Sequence of chain 1.C:
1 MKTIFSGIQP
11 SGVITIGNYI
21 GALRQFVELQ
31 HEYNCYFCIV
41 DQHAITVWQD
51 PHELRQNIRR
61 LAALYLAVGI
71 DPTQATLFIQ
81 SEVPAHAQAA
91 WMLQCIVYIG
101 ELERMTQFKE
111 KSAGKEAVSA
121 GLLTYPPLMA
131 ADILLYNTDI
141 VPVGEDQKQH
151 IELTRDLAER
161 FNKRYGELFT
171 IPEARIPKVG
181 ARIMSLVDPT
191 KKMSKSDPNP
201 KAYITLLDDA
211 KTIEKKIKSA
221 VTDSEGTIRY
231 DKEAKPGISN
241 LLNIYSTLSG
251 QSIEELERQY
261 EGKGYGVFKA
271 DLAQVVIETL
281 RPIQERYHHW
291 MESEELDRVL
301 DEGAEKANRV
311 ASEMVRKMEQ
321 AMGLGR

This small molecule binds to this protein.
Small molecule (SMILES): N[C@@H](Cc1c[nH]c2ccccc12)C(=O)O

Binding-site contacts:
Ligand atom CE2 contacts residue GLY7 of chain 1.C at 3.6 Å.
Ligand atom CE2 contacts residue ASP132 of chain 1.C at 3.8 Å.
Ligand atom NE1 contacts residue GLY7 of chain 1.C at 4.1 Å.
Ligand atom NE1 contacts residue VAL40 of chain 1.C at 3.5 Å.
Ligand atom NE1 contacts residue HIS43 of chain 1.C at 4.2 Å.
Ligand atom CD1 contacts residue MET129 of chain 1.C at 3.7 Å (hydrophobic).
Ligand atom CZ2 contacts residue PHE5 of chain 1.C at 3.6 Å (hydrophobic).
Ligand atom CA contacts residue MET129 of chain 1.C at 4.1 Å (hydrophobic).
Ligand atom NE1 contacts residue ASP132 of chain 1.C at 2.6 Å (salt-bridge).
Ligand atom CE2 contacts residue MET129 of chain 1.C at 3.8 Å (hydrophobic).
Ligand atom CD2 contacts residue MET129 of chain 1.C at 3.7 Å (hydrophobic).
Ligand atom NE1 contacts residue MET129 of chain 1.C at 3.8 Å.
Ligand atom CZ3 contacts residue VAL143 of chain 1.C at 3.5 Å (hydrophobic).
Ligand atom CZ2 contacts residue SER6 of chain 1.C at 4.2 Å.
Ligand atom N contacts residue TYR125 of chain 1.C at 4.3 Å.
Ligand atom CG contacts residue MET129 of chain 1.C at 3.6 Å (hydrophobic).
Ligand atom CH2 contacts residue SER6 of chain 1.C at 4.0 Å.
Ligand atom CD1 contacts residue ASP132 of chain 1.C at 3.3 Å.
Ligand atom OXT contacts residue GLY7 of chain 1.C at 3.6 Å.
Ligand atom CH2 contacts residue ILE133 of chain 1.C at 4.2 Å (hydrophobic).
Ligand atom CA contacts residue GLN147 of chain 1.C at 3.1 Å.
Ligand atom N contacts residue GLN147 of chain 1.C at 3.6 Å.
Ligand atom CB contacts residue GLN147 of chain 1.C at 4.2 Å.
Ligand atom CE3 contacts residue GLY7 of chain 1.C at 4.3 Å.
Ligand atom CH2 contacts residue GLY7 of chain 1.C at 3.3 Å.
Ligand atom C contacts residue GLN147 of chain 1.C at 3.7 Å.
Ligand atom CZ3 contacts residue MET129 of chain 1.C at 4.0 Å (hydrophobic).
Ligand atom CZ3 contacts residue VAL141 of chain 1.C at 3.8 Å (hydrophobic).
Ligand atom CE3 contacts residue VAL143 of chain 1.C at 4.0 Å (hydrophobic).
Ligand atom O contacts residue GLN147 of chain 1.C at 3.9 Å.
Ligand atom CD1 contacts residue VAL40 of chain 1.C at 3.7 Å (hydrophobic).
Ligand atom CD1 contacts residue HIS43 of chain 1.C at 3.6 Å.
Ligand atom CD2 contacts residue GLY7 of chain 1.C at 4.1 Å.
Ligand atom CH2 contacts residue VAL141 of chain 1.C at 3.8 Å (hydrophobic).
Ligand atom CE3 contacts residue MET129 of chain 1.C at 3.4 Å (hydrophobic).
Ligand atom CB contacts residue MET129 of chain 1.C at 3.6 Å (hydrophobic).
Ligand atom CH2 contacts residue PHE5 of chain 1.C at 3.9 Å (hydrophobic).
Ligand atom CZ2 contacts residue ILE133 of chain 1.C at 4.2 Å (hydrophobic).
Ligand atom CZ2 contacts residue GLY7 of chain 1.C at 3.4 Å.
Ligand atom CZ3 contacts residue GLY7 of chain 1.C at 3.8 Å.